Sequence of chain 1.C:
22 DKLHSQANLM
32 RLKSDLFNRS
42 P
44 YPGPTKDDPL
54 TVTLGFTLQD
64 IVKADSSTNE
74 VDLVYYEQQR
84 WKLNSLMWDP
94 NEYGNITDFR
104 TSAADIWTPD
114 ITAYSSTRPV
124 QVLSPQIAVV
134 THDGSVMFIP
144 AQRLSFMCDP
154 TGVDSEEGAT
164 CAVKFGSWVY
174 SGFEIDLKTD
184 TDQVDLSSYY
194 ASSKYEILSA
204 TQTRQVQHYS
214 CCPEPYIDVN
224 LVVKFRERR

Binding-site contacts:
Ligand atom C1 contacts residue ILE142 of chain 1.B at 3.9 Å (hydrophobic).
Ligand atom C3 contacts residue VAL172 of chain 1.C at 4.2 Å (hydrophobic).
Ligand atom C12 contacts residue MET140 of chain 1.B at 3.6 Å (hydrophobic).
Ligand atom C13 contacts residue MET140 of chain 1.B at 3.9 Å (hydrophobic).
Ligand atom C5 contacts residue ILE142 of chain 1.B at 3.9 Å (hydrophobic).
Ligand atom N4 contacts residue ILE142 of chain 1.B at 3.7 Å.
Ligand atom C8 contacts residue TRP171 of chain 1.C at 3.9 Å (hydrophobic).
Ligand atom C8 contacts residue TYR219 of chain 1.C at 4.0 Å (hydrophobic).
Ligand atom C12 contacts residue VAL132 of chain 1.B at 3.5 Å (hydrophobic).
Ligand atom N11 contacts residue SER170 of chain 1.C at 4.2 Å.
Ligand atom C6 contacts residue VAL132 of chain 1.B at 4.1 Å (hydrophobic).
Ligand atom C16 contacts residue MET140 of chain 1.B at 4.2 Å (hydrophobic).
Ligand atom C1 contacts residue TYR219 of chain 1.C at 3.7 Å (hydrophobic).
Ligand atom C3 contacts residue ILE142 of chain 1.B at 3.8 Å (hydrophobic).
Ligand atom C6 contacts residue ILE142 of chain 1.B at 4.0 Å (hydrophobic).
Ligand atom C2 contacts residue TRP171 of chain 1.C at 3.2 Å (hydrophobic).
Ligand atom N11 contacts residue TYR219 of chain 1.C at 4.4 Å.
Ligand atom N4 contacts residue VAL172 of chain 1.C at 3.6 Å.
Ligand atom N4 contacts residue TRP171 of chain 1.C at 4.0 Å.
Ligand atom C6 contacts residue MET140 of chain 1.B at 4.2 Å (hydrophobic).
Ligand atom C1 contacts residue TRP171 of chain 1.C at 4.1 Å (hydrophobic).
Ligand atom C3 contacts residue TRP171 of chain 1.C at 3.2 Å (hydrophobic).
Ligand atom C10 contacts residue TRP171 of chain 1.C at 3.5 Å (hydrophobic).
Ligand atom C5 contacts residue VAL172 of chain 1.C at 3.9 Å (hydrophobic).
Ligand atom C15 contacts residue MET140 of chain 1.B at 3.7 Å (hydrophobic).
Ligand atom C39 contacts residue TYR219 of chain 1.C at 3.5 Å (hydrophobic).
Ligand atom C5 contacts residue MET140 of chain 1.B at 4.2 Å (hydrophobic).
Ligand atom C14 contacts residue VAL132 of chain 1.B at 3.9 Å (hydrophobic).
Ligand atom C5 contacts residue VAL132 of chain 1.B at 4.0 Å (hydrophobic).
Ligand atom C2 contacts residue ILE142 of chain 1.B at 3.9 Å (hydrophobic).
Ligand atom N11 contacts residue TRP171 of chain 1.C at 3.2 Å (h-bond).
Ligand atom C10 contacts residue TYR117 of chain 1.C at 4.0 Å (hydrophobic).
Ligand atom C39 contacts residue TRP171 of chain 1.C at 3.4 Å (hydrophobic).
Ligand atom C14 contacts residue VAL172 of chain 1.C at 4.1 Å (hydrophobic).
Ligand atom O17 contacts residue MET140 of chain 1.B at 3.3 Å.
Ligand atom O7 contacts residue TRP171 of chain 1.C at 3.2 Å (h-bond).
Ligand atom N11 contacts residue TYR117 of chain 1.C at 3.5 Å (h-bond).
Ligand atom C14 contacts residue ARG103 of chain 1.B at 3.6 Å.
Ligand atom C14 contacts residue TYR219 of chain 1.C at 3.5 Å (hydrophobic).
Ligand atom C18 contacts residue MET140 of chain 1.B at 4.2 Å (hydrophobic).

This protein binds this small molecule.
Small molecule (SMILES): COCC[C@H]1C[C@@H]1c1cncc(OC[C@@H]2CCN2)c1

Sequence of chain 1.B:
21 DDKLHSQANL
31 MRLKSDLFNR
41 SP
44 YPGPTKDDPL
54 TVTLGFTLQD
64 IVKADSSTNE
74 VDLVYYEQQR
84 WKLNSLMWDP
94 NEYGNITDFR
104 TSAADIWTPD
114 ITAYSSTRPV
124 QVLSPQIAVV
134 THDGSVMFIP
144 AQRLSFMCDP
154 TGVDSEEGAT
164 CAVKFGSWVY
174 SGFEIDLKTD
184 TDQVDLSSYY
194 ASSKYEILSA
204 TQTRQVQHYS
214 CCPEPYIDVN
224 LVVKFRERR